A protein and the small-molecule ligand that binds it are described below.
Small molecule (SMILES): CC(C)[C@H](NC(=O)[C@@H]1CCCN1C(=O)[C@@H]1CCCN1)C(=O)N[C@@H](CO)C(=O)N[C@@H](CCC(N)=O)C(=O)N[C@@H](C)C(=O)N[C@H](C=O)CO

Binding-site contacts:
Ligand atom N contacts residue ASN228 of chain 1.D at 3.3 Å (h-bond).
Ligand atom CD contacts residue GLU184 of chain 1.D at 3.2 Å.
Ligand atom CB contacts residue NAG1 of chain 1.K at 3.0 Å.
Ligand atom O contacts residue ASN177 of chain 1.D at 3.4 Å (h-bond).
Ligand atom CA contacts residue ASN42 of chain 1.D at 3.1 Å.
Ligand atom OG contacts residue NAG1 of chain 1.K at 1.4 Å.
Ligand atom O contacts residue VAL180 of chain 1.D at 3.9 Å.
Ligand atom CG2 contacts residue LEU224 of chain 1.D at 3.5 Å (hydrophobic).
Ligand atom O contacts residue NAG1 of chain 1.K at 3.3 Å (h-bond).
Ligand atom OG contacts residue ASN42 of chain 1.D at 3.6 Å.
Ligand atom CB contacts residue ASN228 of chain 1.D at 3.3 Å.
Ligand atom N contacts residue ASN177 of chain 1.D at 3.6 Å.
Ligand atom O contacts residue NAG1 of chain 1.K at 3.2 Å.
Ligand atom CG contacts residue ARG60 of chain 1.D at 3.3 Å.
Ligand atom CB contacts residue ARG60 of chain 1.D at 3.8 Å.
Ligand atom CB contacts residue NAG1 of chain 1.K at 2.4 Å.
Ligand atom C contacts residue LEU176 of chain 1.D at 3.8 Å (hydrophobic).
Ligand atom CG1 contacts residue ASN228 of chain 1.D at 3.7 Å.
Ligand atom O contacts residue LEU176 of chain 1.D at 3.9 Å.
Ligand atom CA contacts residue ASN228 of chain 1.D at 3.6 Å.
Ligand atom O contacts residue LEU224 of chain 1.D at 3.8 Å.
Ligand atom N contacts residue NAG1 of chain 1.K at 4.0 Å.
Ligand atom CG contacts residue VAL180 of chain 1.D at 4.0 Å (hydrophobic).
Ligand atom CB contacts residue SER45 of chain 1.D at 3.5 Å.
Ligand atom O contacts residue LYS124 of chain 1.D at 3.6 Å.
Ligand atom C contacts residue NAG1 of chain 1.K at 3.4 Å.
Ligand atom N contacts residue NAG1 of chain 1.K at 3.5 Å.
Ligand atom CA contacts residue LEU176 of chain 1.D at 3.8 Å (hydrophobic).
Ligand atom C contacts residue ASN228 of chain 1.D at 3.8 Å.
Ligand atom CG1 contacts residue LEU224 of chain 1.D at 3.5 Å (hydrophobic).
Ligand atom O contacts residue ASN228 of chain 1.D at 3.5 Å (h-bond).
Ligand atom CG contacts residue GLU184 of chain 1.D at 3.8 Å.
Ligand atom NE2 contacts residue ILE221 of chain 1.D at 3.7 Å.
Ligand atom CA contacts residue NAG1 of chain 1.K at 3.7 Å.
Ligand atom CB contacts residue ASN177 of chain 1.D at 3.9 Å.
Ligand atom CA contacts residue NAG1 of chain 1.K at 3.8 Å.
Ligand atom CB contacts residue ASN42 of chain 1.D at 3.3 Å.
Ligand atom CA contacts residue ASN177 of chain 1.D at 3.9 Å.
Ligand atom N contacts residue NAG1 of chain 1.K at 3.9 Å.
Ligand atom C contacts residue ASN42 of chain 1.D at 3.3 Å.

Sequence of chain 1.D:
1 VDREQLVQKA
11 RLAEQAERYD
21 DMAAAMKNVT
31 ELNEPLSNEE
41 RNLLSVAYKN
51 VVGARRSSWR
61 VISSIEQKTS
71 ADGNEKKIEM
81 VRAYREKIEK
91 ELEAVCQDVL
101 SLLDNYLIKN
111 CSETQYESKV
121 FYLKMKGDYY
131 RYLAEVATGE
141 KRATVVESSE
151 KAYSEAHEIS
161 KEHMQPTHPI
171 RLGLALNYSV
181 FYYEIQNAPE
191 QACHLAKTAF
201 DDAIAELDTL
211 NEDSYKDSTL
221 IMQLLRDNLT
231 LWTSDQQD